Sequence of chain 1.A:
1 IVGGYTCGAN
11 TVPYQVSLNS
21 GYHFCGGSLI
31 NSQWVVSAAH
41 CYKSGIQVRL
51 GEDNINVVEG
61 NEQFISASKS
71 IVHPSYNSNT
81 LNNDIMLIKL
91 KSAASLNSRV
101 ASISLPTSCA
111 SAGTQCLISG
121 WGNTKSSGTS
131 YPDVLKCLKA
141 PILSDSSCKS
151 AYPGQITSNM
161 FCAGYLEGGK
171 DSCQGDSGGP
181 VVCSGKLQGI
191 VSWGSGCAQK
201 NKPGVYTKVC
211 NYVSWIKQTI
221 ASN

A small-molecule ligand and the protein it binds are described below.
Small molecule (SMILES): [H]/N=C(\N)NCCCC(=O)O

Binding-site contacts:
Ligand atom CB contacts residue TRP193 of chain 1.A at 3.6 Å (hydrophobic).
Ligand atom NH1 contacts residue TRP193 of chain 1.A at 4.1 Å.
Ligand atom NH1 contacts residue GLY194 of chain 1.A at 3.7 Å.
Ligand atom OXT contacts residue GLN174 of chain 1.A at 3.7 Å.
Ligand atom CA contacts residue CYS173 of chain 1.A at 4.4 Å (hydrophobic).
Ligand atom NE contacts residue VAL191 of chain 1.A at 4.3 Å.
Ligand atom CB contacts residue VAL191 of chain 1.A at 3.9 Å (hydrophobic).
Ligand atom NE contacts residue SER172 of chain 1.A at 2.9 Å (h-bond).
Ligand atom CD contacts residue SER172 of chain 1.A at 3.8 Å.
Ligand atom NH2 contacts residue GLY204 of chain 1.A at 3.5 Å.
Ligand atom O contacts residue GLY194 of chain 1.A at 4.5 Å.
Ligand atom CB contacts residue GLY194 of chain 1.A at 4.3 Å.
Ligand atom CZ contacts residue CYS173 of chain 1.A at 4.3 Å (hydrophobic).
Ligand atom CB contacts residue SER192 of chain 1.A at 3.9 Å.
Ligand atom CZ contacts residue TRP193 of chain 1.A at 4.0 Å (hydrophobic).
Ligand atom CA contacts residue TRP193 of chain 1.A at 4.2 Å (hydrophobic).
Ligand atom NH1 contacts residue GLY196 of chain 1.A at 2.9 Å (h-bond).
Ligand atom CZ contacts residue GLY196 of chain 1.A at 3.7 Å.
Ligand atom C contacts residue SER177 of chain 1.A at 4.2 Å.
Ligand atom CZ contacts residue GLY194 of chain 1.A at 4.1 Å.
Ligand atom NH2 contacts residue GLY194 of chain 1.A at 4.2 Å.
Ligand atom CB contacts residue CYS173 of chain 1.A at 4.5 Å (hydrophobic).
Ligand atom NH2 contacts residue SER172 of chain 1.A at 3.3 Å (h-bond).
Ligand atom CD contacts residue GLN174 of chain 1.A at 4.3 Å.
Ligand atom OXT contacts residue SER177 of chain 1.A at 4.0 Å.
Ligand atom CD contacts residue VAL191 of chain 1.A at 3.9 Å (hydrophobic).
Ligand atom CZ contacts residue SER172 of chain 1.A at 3.4 Å.
Ligand atom CA contacts residue SER192 of chain 1.A at 3.8 Å.
Ligand atom NE contacts residue CYS173 of chain 1.A at 3.6 Å (h-bond).
Ligand atom CZ contacts residue ASP171 of chain 1.A at 4.2 Å.
Ligand atom C contacts residue GLN174 of chain 1.A at 4.2 Å.
Ligand atom CZ contacts residue GLY204 of chain 1.A at 4.5 Å.
Ligand atom CD contacts residue CYS173 of chain 1.A at 3.4 Å (hydrophobic).
Ligand atom NH2 contacts residue ASP171 of chain 1.A at 3.0 Å (salt-bridge).
Ligand atom NH2 contacts residue GLY196 of chain 1.A at 3.7 Å.
Ligand atom NH1 contacts residue SER172 of chain 1.A at 4.1 Å.
Ligand atom CA contacts residue SER177 of chain 1.A at 3.4 Å.
Ligand atom NH1 contacts residue CYS197 of chain 1.A at 4.1 Å.
Ligand atom NH2 contacts residue TRP193 of chain 1.A at 4.2 Å.
Ligand atom NE contacts residue TRP193 of chain 1.A at 4.2 Å.